Sequence of chain 13.A:
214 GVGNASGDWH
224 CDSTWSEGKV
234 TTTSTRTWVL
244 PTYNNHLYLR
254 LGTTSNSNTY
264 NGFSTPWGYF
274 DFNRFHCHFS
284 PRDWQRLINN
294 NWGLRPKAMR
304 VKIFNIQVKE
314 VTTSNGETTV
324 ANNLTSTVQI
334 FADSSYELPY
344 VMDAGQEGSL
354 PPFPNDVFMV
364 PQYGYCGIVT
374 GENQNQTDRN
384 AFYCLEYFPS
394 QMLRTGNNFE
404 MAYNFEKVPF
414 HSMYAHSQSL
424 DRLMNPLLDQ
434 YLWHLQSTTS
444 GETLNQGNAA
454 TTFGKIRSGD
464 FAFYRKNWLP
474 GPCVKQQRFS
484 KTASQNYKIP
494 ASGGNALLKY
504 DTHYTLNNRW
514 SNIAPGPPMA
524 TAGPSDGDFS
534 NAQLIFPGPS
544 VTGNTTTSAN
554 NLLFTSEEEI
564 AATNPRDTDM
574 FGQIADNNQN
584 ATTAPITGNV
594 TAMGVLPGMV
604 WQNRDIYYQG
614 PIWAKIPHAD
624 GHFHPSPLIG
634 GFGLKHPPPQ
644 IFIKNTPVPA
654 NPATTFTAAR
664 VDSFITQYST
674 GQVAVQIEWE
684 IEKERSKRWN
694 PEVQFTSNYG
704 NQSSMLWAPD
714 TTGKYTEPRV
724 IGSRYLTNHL

Binding-site contacts:
Ligand atom C8 contacts residue HIS627 of chain 13.A at 3.5 Å.
Ligand atom O1P contacts residue HIS625 of chain 46.A at 2.8 Å (h-bond).
Ligand atom N1 contacts residue GLY636 of chain 13.A at 2.9 Å (h-bond).
Ligand atom N7 contacts residue SER629 of chain 13.A at 3.1 Å (h-bond).
Ligand atom C2' contacts residue HIS627 of chain 13.A at 3.2 Å.
Ligand atom C5 contacts residue PRO628 of chain 13.A at 2.7 Å (hydrophobic).
Ligand atom C1' contacts residue PRO628 of chain 13.A at 3.9 Å (hydrophobic).
Ligand atom C6 contacts residue PRO412 of chain 13.A at 4.3 Å (hydrophobic).
Ligand atom N6 contacts residue PRO628 of chain 13.A at 3.4 Å (h-bond).
Ligand atom N7 contacts residue ASN606 of chain 13.A at 4.2 Å.
Ligand atom C6 contacts residue GLY636 of chain 13.A at 3.6 Å.
Ligand atom C4 contacts residue PRO412 of chain 13.A at 4.1 Å (hydrophobic).
Ligand atom C8 contacts residue SER629 of chain 13.A at 4.2 Å.
Ligand atom C2' contacts residue PRO628 of chain 13.A at 3.6 Å (hydrophobic).
Ligand atom N7 contacts residue PRO628 of chain 13.A at 3.3 Å (h-bond).
Ligand atom N6 contacts residue PHE635 of chain 13.A at 3.7 Å.
Ligand atom C5 contacts residue PRO412 of chain 13.A at 4.2 Å (hydrophobic).
Ligand atom N6 contacts residue SER629 of chain 13.A at 3.0 Å (h-bond).
Ligand atom C2 contacts residue PRO628 of chain 13.A at 3.5 Å (hydrophobic).
Ligand atom N1 contacts residue VAL411 of chain 13.A at 4.3 Å.
Ligand atom C3' contacts residue HIS627 of chain 13.A at 4.3 Å.
Ligand atom N7 contacts residue HIS627 of chain 13.A at 4.1 Å.
Ligand atom C1' contacts residue HIS627 of chain 13.A at 4.3 Å.
Ligand atom C4 contacts residue PRO628 of chain 13.A at 3.0 Å (hydrophobic).
Ligand atom C2 contacts residue GLY636 of chain 13.A at 3.2 Å.
Ligand atom N7 contacts residue PRO412 of chain 13.A at 4.3 Å.
Ligand atom O3' contacts residue PRO628 of chain 13.A at 4.1 Å.
Ligand atom C6 contacts residue PRO628 of chain 13.A at 2.8 Å (hydrophobic).
Ligand atom N1 contacts residue PRO628 of chain 13.A at 3.2 Å (h-bond).
Ligand atom N9 contacts residue PRO628 of chain 13.A at 3.7 Å.
Ligand atom N6 contacts residue GLY636 of chain 13.A at 3.2 Å (h-bond).
Ligand atom O2P contacts residue ASP623 of chain 46.A at 3.2 Å (salt-bridge).
Ligand atom C8 contacts residue PRO628 of chain 13.A at 3.8 Å (hydrophobic).
Ligand atom C8 contacts residue PRO412 of chain 13.A at 4.3 Å (hydrophobic).
Ligand atom P contacts residue HIS625 of chain 46.A at 3.9 Å.
Ligand atom N6 contacts residue GLY634 of chain 13.A at 3.8 Å.
Ligand atom C6 contacts residue SER629 of chain 13.A at 3.5 Å.
Ligand atom C5 contacts residue SER629 of chain 13.A at 3.5 Å.
Ligand atom N3 contacts residue PRO628 of chain 13.A at 3.5 Å (h-bond).
Ligand atom N9 contacts residue PRO412 of chain 13.A at 4.2 Å.

Sequence of chain 46.A:
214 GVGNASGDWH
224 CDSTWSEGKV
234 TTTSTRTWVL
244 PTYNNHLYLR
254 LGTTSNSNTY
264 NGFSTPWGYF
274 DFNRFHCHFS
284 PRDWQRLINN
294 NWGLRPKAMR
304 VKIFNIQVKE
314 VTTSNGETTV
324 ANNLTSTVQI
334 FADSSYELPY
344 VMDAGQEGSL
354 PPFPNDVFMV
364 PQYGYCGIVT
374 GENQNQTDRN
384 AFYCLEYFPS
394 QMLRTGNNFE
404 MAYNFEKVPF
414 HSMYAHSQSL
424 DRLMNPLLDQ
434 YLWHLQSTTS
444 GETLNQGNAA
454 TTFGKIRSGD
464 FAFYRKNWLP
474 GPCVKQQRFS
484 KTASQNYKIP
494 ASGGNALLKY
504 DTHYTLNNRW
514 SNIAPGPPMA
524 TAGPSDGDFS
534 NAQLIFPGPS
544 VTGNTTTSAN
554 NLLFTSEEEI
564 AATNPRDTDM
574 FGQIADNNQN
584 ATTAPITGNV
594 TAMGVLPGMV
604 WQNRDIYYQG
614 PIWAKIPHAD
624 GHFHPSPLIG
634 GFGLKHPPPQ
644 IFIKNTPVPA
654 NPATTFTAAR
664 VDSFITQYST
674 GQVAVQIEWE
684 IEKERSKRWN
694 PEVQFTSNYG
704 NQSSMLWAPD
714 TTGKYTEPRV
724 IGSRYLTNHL

The protein below binds the small molecule below.
Small molecule (SMILES): Nc1ncnc2c1ncn2[C@H]1C[C@H](O)[C@@H](COP(=O)(O)O)O1